The protein below binds the small molecule below.
Small molecule (SMILES): CC(=O)N[C@@H]1[C@@H](O)[C@H](O)[C@@H](CO)O[C@H]1O

Binding-site contacts:
Ligand atom C7 contacts residue MET126 of chain 26.C at 3.8 Å (hydrophobic).
Ligand atom O7 contacts residue ASN75 of chain 26.C at 3.2 Å (h-bond).
Ligand atom O6 contacts residue GLU46 of chain 26.D at 3.8 Å.
Ligand atom C2 contacts residue NAG1 of chain 26.T at 4.1 Å.
Ligand atom C5 contacts residue ASN75 of chain 26.C at 3.2 Å.
Ligand atom C5 contacts residue NAG1 of chain 26.T at 3.7 Å.
Ligand atom C1 contacts residue ASN75 of chain 26.C at 1.3 Å.
Ligand atom O6 contacts residue ASN75 of chain 26.C at 3.8 Å.
Ligand atom C6 contacts residue THR48 of chain 26.D at 4.4 Å.
Ligand atom O7 contacts residue MET126 of chain 26.C at 3.1 Å.
Ligand atom C4 contacts residue NAG1 of chain 26.T at 2.9 Å.
Ligand atom C4 contacts residue ASN75 of chain 26.C at 4.0 Å.
Ligand atom C8 contacts residue PHE98 of chain 26.C at 3.6 Å (hydrophobic).
Ligand atom C3 contacts residue ASN75 of chain 26.C at 3.5 Å.
Ligand atom C6 contacts residue CYS45 of chain 26.D at 4.4 Å (hydrophobic).
Ligand atom C2 contacts residue ASN75 of chain 26.C at 2.6 Å.
Ligand atom O6 contacts residue THR48 of chain 26.D at 4.0 Å.
Ligand atom N2 contacts residue ASN75 of chain 26.C at 3.0 Å (h-bond).
Ligand atom C7 contacts residue ASN75 of chain 26.C at 2.8 Å.
Ligand atom C8 contacts residue ASN75 of chain 26.C at 3.0 Å.
Ligand atom C6 contacts residue ASN75 of chain 26.C at 3.8 Å.
Ligand atom C3 contacts residue NAG1 of chain 26.T at 3.3 Å.
Ligand atom O5 contacts residue THR48 of chain 26.D at 4.0 Å.
Ligand atom O6 contacts residue CYS45 of chain 26.D at 3.4 Å (h-bond).
Ligand atom O6 contacts residue NAG1 of chain 26.T at 4.1 Å.
Ligand atom C8 contacts residue MET126 of chain 26.C at 3.7 Å (hydrophobic).
Ligand atom C6 contacts residue NAG1 of chain 26.T at 3.4 Å.
Ligand atom O4 contacts residue NAG1 of chain 26.T at 1.6 Å.
Ligand atom O5 contacts residue ASN75 of chain 26.C at 2.1 Å (h-bond).
Ligand atom O3 contacts residue NAG1 of chain 26.T at 2.4 Å (h-bond).

Sequence of chain 26.C:
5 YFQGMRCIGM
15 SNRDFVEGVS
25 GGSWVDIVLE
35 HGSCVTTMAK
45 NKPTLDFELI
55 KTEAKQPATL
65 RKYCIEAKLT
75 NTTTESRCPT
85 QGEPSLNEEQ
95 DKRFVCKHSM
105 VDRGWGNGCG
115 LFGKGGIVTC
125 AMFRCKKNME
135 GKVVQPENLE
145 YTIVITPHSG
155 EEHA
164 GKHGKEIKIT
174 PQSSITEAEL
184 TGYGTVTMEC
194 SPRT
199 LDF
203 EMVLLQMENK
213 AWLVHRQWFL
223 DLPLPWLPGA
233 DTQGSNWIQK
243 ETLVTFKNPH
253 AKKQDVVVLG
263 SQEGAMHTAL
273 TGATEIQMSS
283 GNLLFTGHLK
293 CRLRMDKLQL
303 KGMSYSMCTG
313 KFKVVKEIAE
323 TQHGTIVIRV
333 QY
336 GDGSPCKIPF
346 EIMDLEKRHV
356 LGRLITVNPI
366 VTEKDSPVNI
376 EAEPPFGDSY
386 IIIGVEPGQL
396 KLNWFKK

Sequence of chain 26.D:
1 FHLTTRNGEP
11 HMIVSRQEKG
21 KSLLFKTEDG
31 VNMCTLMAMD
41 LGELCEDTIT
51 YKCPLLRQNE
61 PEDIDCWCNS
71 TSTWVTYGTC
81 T